Sequence of chain 1.A:
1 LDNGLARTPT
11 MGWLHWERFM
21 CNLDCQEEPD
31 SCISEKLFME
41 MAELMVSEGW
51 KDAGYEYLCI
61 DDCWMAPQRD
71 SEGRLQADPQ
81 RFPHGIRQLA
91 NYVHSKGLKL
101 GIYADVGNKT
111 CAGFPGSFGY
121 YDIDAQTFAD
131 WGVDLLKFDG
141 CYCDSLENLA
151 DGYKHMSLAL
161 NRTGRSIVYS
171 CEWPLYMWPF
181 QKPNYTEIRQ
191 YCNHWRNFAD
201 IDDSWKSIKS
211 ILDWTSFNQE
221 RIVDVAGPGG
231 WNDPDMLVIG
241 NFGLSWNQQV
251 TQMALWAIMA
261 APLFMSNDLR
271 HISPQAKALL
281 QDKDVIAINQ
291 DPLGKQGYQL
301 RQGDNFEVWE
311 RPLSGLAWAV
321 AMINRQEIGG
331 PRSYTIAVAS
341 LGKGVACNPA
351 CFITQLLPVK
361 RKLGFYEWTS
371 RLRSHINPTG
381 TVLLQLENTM

Binding-site contacts:
Ligand atom C7 contacts residue ASN108 of chain 1.A at 3.4 Å.
Ligand atom O3 contacts residue ASN148 of chain 1.A at 4.3 Å.
Ligand atom C8 contacts residue GLY107 of chain 1.A at 4.2 Å.
Ligand atom O5 contacts residue ASN108 of chain 1.A at 2.4 Å (h-bond).
Ligand atom C8 contacts residue TYR142 of chain 1.A at 4.2 Å (hydrophobic).
Ligand atom C2 contacts residue ASN108 of chain 1.A at 2.5 Å.
Ligand atom C2 contacts residue PHE118 of chain 1.A at 4.1 Å (hydrophobic).
Ligand atom O7 contacts residue ASP144 of chain 1.A at 2.9 Å (salt-bridge).
Ligand atom C2 contacts residue ASP144 of chain 1.A at 3.2 Å.
Ligand atom C8 contacts residue ASN108 of chain 1.A at 4.3 Å.
Ligand atom C1 contacts residue PHE118 of chain 1.A at 4.4 Å (hydrophobic).
Ligand atom C3 contacts residue ASP144 of chain 1.A at 3.2 Å.
Ligand atom O7 contacts residue ASN108 of chain 1.A at 3.4 Å (h-bond).
Ligand atom C1 contacts residue ASN108 of chain 1.A at 1.5 Å.
Ligand atom C3 contacts residue ASN108 of chain 1.A at 3.9 Å.
Ligand atom O3 contacts residue PHE118 of chain 1.A at 4.4 Å.
Ligand atom C3 contacts residue PHE118 of chain 1.A at 4.0 Å (hydrophobic).
Ligand atom O3 contacts residue ASP144 of chain 1.A at 2.2 Å (salt-bridge).
Ligand atom C7 contacts residue PHE118 of chain 1.A at 4.1 Å (hydrophobic).
Ligand atom O7 contacts residue TYR142 of chain 1.A at 3.6 Å.
Ligand atom C8 contacts residue PHE118 of chain 1.A at 3.5 Å (hydrophobic).
Ligand atom C4 contacts residue ASN108 of chain 1.A at 4.3 Å.
Ligand atom C8 contacts residue ASP144 of chain 1.A at 4.1 Å.
Ligand atom N2 contacts residue ASN108 of chain 1.A at 3.0 Å (h-bond).
Ligand atom C8 contacts residue CYS143 of chain 1.A at 4.2 Å (hydrophobic).
Ligand atom C7 contacts residue CYS143 of chain 1.A at 4.5 Å (hydrophobic).
Ligand atom O7 contacts residue CYS143 of chain 1.A at 3.9 Å.
Ligand atom C8 contacts residue ASN148 of chain 1.A at 4.3 Å.
Ligand atom C5 contacts residue ASN108 of chain 1.A at 3.7 Å.
Ligand atom C7 contacts residue ASP144 of chain 1.A at 3.4 Å.
Ligand atom C7 contacts residue TYR142 of chain 1.A at 4.2 Å (hydrophobic).
Ligand atom N2 contacts residue PHE118 of chain 1.A at 3.3 Å.
Ligand atom N2 contacts residue ASP144 of chain 1.A at 3.3 Å (salt-bridge).
Ligand atom C4 contacts residue ASP144 of chain 1.A at 3.9 Å.

This protein binds this small molecule.
Small molecule (SMILES): CC(=O)N[C@@H]1[C@@H](O)[C@H](O)[C@@H](CO)O[C@H]1O